Binding-site contacts:
Ligand atom C8 contacts residue LYS174 of chain 1.A at 3.8 Å.
Ligand atom C6 contacts residue ASN414 of chain 1.A at 3.6 Å.
Ligand atom O5 contacts residue ARG73 of chain 1.A at 3.4 Å (salt-bridge).
Ligand atom N2 contacts residue ACT1 of chain 1.I at 3.5 Å (h-bond).
Ligand atom O3 contacts residue ASN382 of chain 1.A at 3.2 Å (h-bond).
Ligand atom O1 contacts residue GLY447 of chain 1.A at 3.8 Å.
Ligand atom O5 contacts residue GLY447 of chain 1.A at 3.1 Å (h-bond).
Ligand atom C1 contacts residue ASP122 of chain 1.A at 3.2 Å.
Ligand atom C3 contacts residue ASP122 of chain 1.A at 3.6 Å.
Ligand atom C7 contacts residue ACT1 of chain 1.I at 3.7 Å.
Ligand atom C7 contacts residue ARG73 of chain 1.A at 3.6 Å.
Ligand atom O7 contacts residue ASN382 of chain 1.A at 3.4 Å (h-bond).
Ligand atom O6 contacts residue GLY447 of chain 1.A at 2.8 Å (h-bond).
Ligand atom C3 contacts residue ACT1 of chain 1.I at 3.7 Å.
Ligand atom O7 contacts residue ARG73 of chain 1.A at 2.5 Å (salt-bridge).
Ligand atom O6A contacts residue HIS383 of chain 1.A at 3.0 Å (h-bond).
Ligand atom C8 contacts residue GLY178 of chain 1.A at 3.7 Å.
Ligand atom O3 contacts residue ASP122 of chain 1.A at 2.7 Å (salt-bridge).
Ligand atom O6 contacts residue ARG125 of chain 1.A at 2.9 Å (salt-bridge).
Ligand atom O6B contacts residue TYR406 of chain 1.A at 2.7 Å (h-bond).
Ligand atom C4 contacts residue ASP122 of chain 1.A at 3.6 Å.
Ligand atom C1 contacts residue GLY446 of chain 1.A at 3.8 Å.
Ligand atom O6B contacts residue HIS383 of chain 1.A at 3.4 Å.
Ligand atom C5 contacts residue TYR406 of chain 1.A at 3.5 Å (hydrophobic).
Ligand atom C6 contacts residue TYR413 of chain 1.A at 3.6 Å (hydrophobic).
Ligand atom O1 contacts residue GLY446 of chain 1.A at 3.2 Å.
Ligand atom O5 contacts residue ASP122 of chain 1.A at 3.5 Å (salt-bridge).
Ligand atom O5 contacts residue ARG125 of chain 1.A at 3.2 Å (salt-bridge).
Ligand atom C6 contacts residue TYR406 of chain 1.A at 3.3 Å (hydrophobic).
Ligand atom C6 contacts residue ARG125 of chain 1.A at 3.8 Å.
Ligand atom C8 contacts residue ACT1 of chain 1.I at 3.1 Å.
Ligand atom O7 contacts residue TYR413 of chain 1.A at 3.3 Å (h-bond).
Ligand atom O3 contacts residue ARG73 of chain 1.A at 3.0 Å (salt-bridge).
Ligand atom C7 contacts residue ASN382 of chain 1.A at 3.7 Å.
Ligand atom O6 contacts residue ASN414 of chain 1.A at 3.1 Å (h-bond).
Ligand atom O7 contacts residue ILE468 of chain 1.A at 3.8 Å.
Ligand atom O6B contacts residue ARG73 of chain 1.A at 2.8 Å (salt-bridge).
Ligand atom O5 contacts residue TYR413 of chain 1.A at 3.4 Å.
Ligand atom O5 contacts residue GLY446 of chain 1.A at 3.3 Å.
Ligand atom C6 contacts residue HIS383 of chain 1.A at 3.4 Å.

Sequence of chain 1.A:
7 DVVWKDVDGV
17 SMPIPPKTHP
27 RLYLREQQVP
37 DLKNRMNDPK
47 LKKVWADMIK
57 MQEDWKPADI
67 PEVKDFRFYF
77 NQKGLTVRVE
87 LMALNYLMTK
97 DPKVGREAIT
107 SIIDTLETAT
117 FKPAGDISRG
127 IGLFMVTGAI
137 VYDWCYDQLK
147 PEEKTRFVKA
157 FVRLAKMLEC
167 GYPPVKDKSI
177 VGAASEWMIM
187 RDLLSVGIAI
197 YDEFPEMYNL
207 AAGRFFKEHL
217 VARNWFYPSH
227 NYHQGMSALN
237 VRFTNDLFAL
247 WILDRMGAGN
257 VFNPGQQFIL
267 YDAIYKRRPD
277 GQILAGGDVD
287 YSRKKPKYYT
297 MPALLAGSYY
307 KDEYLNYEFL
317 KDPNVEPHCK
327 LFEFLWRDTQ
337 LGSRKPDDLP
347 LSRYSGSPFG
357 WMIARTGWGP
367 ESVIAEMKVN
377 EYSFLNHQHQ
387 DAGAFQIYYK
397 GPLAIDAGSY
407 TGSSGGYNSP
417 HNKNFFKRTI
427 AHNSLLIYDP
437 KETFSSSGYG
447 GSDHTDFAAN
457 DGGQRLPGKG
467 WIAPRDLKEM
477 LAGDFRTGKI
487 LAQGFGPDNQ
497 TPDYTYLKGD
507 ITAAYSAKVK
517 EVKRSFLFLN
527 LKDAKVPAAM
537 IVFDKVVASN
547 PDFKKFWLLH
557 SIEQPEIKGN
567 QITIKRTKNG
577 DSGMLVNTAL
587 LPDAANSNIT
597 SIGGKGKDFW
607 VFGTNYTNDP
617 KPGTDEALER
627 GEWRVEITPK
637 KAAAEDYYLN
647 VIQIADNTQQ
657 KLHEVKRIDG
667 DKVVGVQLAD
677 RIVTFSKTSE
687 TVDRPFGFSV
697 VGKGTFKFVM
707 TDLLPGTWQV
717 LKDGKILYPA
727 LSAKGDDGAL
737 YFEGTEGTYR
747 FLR

This small molecule binds to this protein.
Small molecule (SMILES): CC(=O)N[C@@H]1[C@@H](O)[C@H](O[C@@H]2O[C@H](C(=O)O)[C@@H](O[C@H]3O[C@H](CO)[C@@H](O[C@@H]4OC(C(=O)O)=C[C@H](O)[C@H]4O)[C@H](O)[C@H]3NC(C)=O)[C@H](O)[C@H]2O)[C@@H](CO)O[C@H]1O